The small molecule below binds the protein below.
Small molecule (SMILES): C/C=C(/C)C(=O)O

Binding-site contacts:
Ligand atom O contacts residue 2RA1 of chain 1.I at 2.4 Å (h-bond).
Ligand atom O contacts residue DSN2 of chain 1.I at 3.5 Å (h-bond).
Ligand atom C contacts residue DSN2 of chain 1.I at 3.6 Å.
Ligand atom C contacts residue 2RA1 of chain 1.I at 1.5 Å.